The small molecule below binds the protein below.
Small molecule (SMILES): Oc1noc2ccccc12

Binding-site contacts:
Ligand atom N1 contacts residue LEU115 of chain 1.A at 4.1 Å.
Ligand atom C7 contacts residue SER117 of chain 1.A at 3.6 Å.
Ligand atom C1 contacts residue TYR79 of chain 1.A at 3.8 Å (hydrophobic).
Ligand atom C2 contacts residue LEU121 of chain 1.A at 3.9 Å (hydrophobic).
Ligand atom O2 contacts residue SER117 of chain 1.A at 2.6 Å (h-bond).
Ligand atom C4 contacts residue PRO81 of chain 1.A at 3.7 Å (hydrophobic).
Ligand atom C1 contacts residue THR118 of chain 1.A at 4.1 Å.
Ligand atom C4 contacts residue LEU56 of chain 1.A at 4.5 Å (hydrophobic).
Ligand atom C4 contacts residue TYR79 of chain 1.A at 3.9 Å (hydrophobic).
Ligand atom C1 contacts residue PRO81 of chain 1.A at 4.1 Å (hydrophobic).
Ligand atom O2 contacts residue PRO81 of chain 1.A at 4.0 Å.
Ligand atom C2 contacts residue LEU98 of chain 1.A at 4.2 Å (hydrophobic).
Ligand atom C3 contacts residue TYR79 of chain 1.A at 3.1 Å (hydrophobic).
Ligand atom O1 contacts residue PRO81 of chain 1.A at 3.6 Å.
Ligand atom C6 contacts residue SER117 of chain 1.A at 4.5 Å.
Ligand atom C5 contacts residue PRO81 of chain 1.A at 3.4 Å (hydrophobic).
Ligand atom O1 contacts residue THR112 of chain 1.A at 3.6 Å.
Ligand atom O2 contacts residue LEU115 of chain 1.A at 4.3 Å.
Ligand atom O1 contacts residue THR118 of chain 1.A at 4.0 Å.
Ligand atom C3 contacts residue THR112 of chain 1.A at 4.4 Å.
Ligand atom C6 contacts residue PRO81 of chain 1.A at 3.6 Å (hydrophobic).
Ligand atom N1 contacts residue PRO81 of chain 1.A at 3.8 Å.
Ligand atom C4 contacts residue ASP80 of chain 1.A at 4.4 Å.
Ligand atom C4 contacts residue GLY57 of chain 1.A at 4.2 Å.
Ligand atom C5 contacts residue THR112 of chain 1.A at 3.6 Å.
Ligand atom C3 contacts residue PRO81 of chain 1.A at 4.2 Å (hydrophobic).
Ligand atom C5 contacts residue THR118 of chain 1.A at 3.9 Å.
Ligand atom N1 contacts residue SER117 of chain 1.A at 4.5 Å.
Ligand atom C6 contacts residue THR118 of chain 1.A at 3.6 Å.
Ligand atom C3 contacts residue LEU121 of chain 1.A at 4.2 Å (hydrophobic).
Ligand atom C2 contacts residue TYR79 of chain 1.A at 3.3 Å (hydrophobic).
Ligand atom C7 contacts residue THR118 of chain 1.A at 3.5 Å.
Ligand atom C7 contacts residue PRO81 of chain 1.A at 3.6 Å (hydrophobic).
Ligand atom O2 contacts residue THR118 of chain 1.A at 3.9 Å.
Ligand atom N1 contacts residue THR118 of chain 1.A at 3.8 Å.
Ligand atom C4 contacts residue THR112 of chain 1.A at 3.4 Å.
Ligand atom C2 contacts residue PRO81 of chain 1.A at 4.4 Å (hydrophobic).

Sequence of chain 1.A:
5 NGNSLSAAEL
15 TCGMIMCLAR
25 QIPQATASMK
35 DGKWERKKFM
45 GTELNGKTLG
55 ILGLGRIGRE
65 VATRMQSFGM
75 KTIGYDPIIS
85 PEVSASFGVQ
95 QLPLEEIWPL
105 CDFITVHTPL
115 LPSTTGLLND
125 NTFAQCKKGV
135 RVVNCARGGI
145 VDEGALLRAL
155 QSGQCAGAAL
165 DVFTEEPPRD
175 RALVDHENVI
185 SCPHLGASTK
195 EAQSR